A small-molecule ligand and the protein it binds are described below.
Small molecule (SMILES): CC[C@H](C)[C@H](NC(C)=O)C(=O)N1CCC[C@H]1C(=O)N[C@H](CO)Cc1ccccc1

Binding-site contacts:
Ligand atom C contacts residue TRP129 of chain 1.A at 3.6 Å (hydrophobic).
Ligand atom CB contacts residue SER278 of chain 1.A at 2.9 Å.
Ligand atom O contacts residue TRP129 of chain 1.A at 3.4 Å.
Ligand atom CA contacts residue GLU78 of chain 1.A at 3.5 Å.
Ligand atom N contacts residue GLU78 of chain 1.A at 3.0 Å (salt-bridge).
Ligand atom CA contacts residue ASP164 of chain 1.A at 3.3 Å.
Ligand atom CH3 contacts residue ASN102 of chain 1.A at 3.4 Å.
Ligand atom C contacts residue GLU78 of chain 1.A at 3.4 Å.
Ligand atom C contacts residue TRP129 of chain 1.A at 3.8 Å (hydrophobic).
Ligand atom N contacts residue TRP129 of chain 1.A at 3.5 Å.
Ligand atom CA contacts residue GLY130 of chain 1.A at 3.5 Å.
Ligand atom CZ contacts residue ASP179 of chain 1.A at 3.4 Å.
Ligand atom C contacts residue SER278 of chain 1.A at 1.5 Å.
Ligand atom CG1 contacts residue GLY130 of chain 1.A at 3.6 Å.
Ligand atom N contacts residue SER278 of chain 1.A at 2.7 Å (h-bond).
Ligand atom CB contacts residue TRP129 of chain 1.A at 3.6 Å (hydrophobic).
Ligand atom C contacts residue ASP164 of chain 1.A at 3.3 Å.
Ligand atom CH3 contacts residue GLY130 of chain 1.A at 3.7 Å.
Ligand atom O contacts residue ASN102 of chain 1.A at 3.1 Å (h-bond).
Ligand atom CB contacts residue GLU78 of chain 1.A at 3.4 Å.
Ligand atom CE1 contacts residue GLY130 of chain 1.A at 3.5 Å.
Ligand atom CB contacts residue GLY130 of chain 1.A at 3.3 Å.
Ligand atom O contacts residue GLY276 of chain 1.A at 3.2 Å.
Ligand atom N contacts residue GLY130 of chain 1.A at 2.7 Å (h-bond).
Ligand atom O contacts residue GLY130 of chain 1.A at 2.9 Å (h-bond).
Ligand atom CE1 contacts residue ASP179 of chain 1.A at 3.2 Å.
Ligand atom CB contacts residue THR277 of chain 1.A at 3.7 Å.
Ligand atom O contacts residue SER278 of chain 1.A at 2.4 Å (h-bond).
Ligand atom CG contacts residue TRP129 of chain 1.A at 3.7 Å (hydrophobic).
Ligand atom O contacts residue ASP164 of chain 1.A at 2.5 Å (salt-bridge).
Ligand atom N contacts residue SER128 of chain 1.A at 3.0 Å (h-bond).
Ligand atom O contacts residue THR277 of chain 1.A at 3.4 Å (h-bond).
Ligand atom C contacts residue GLY130 of chain 1.A at 3.6 Å.
Ligand atom CA contacts residue SER128 of chain 1.A at 3.6 Å.
Ligand atom CB contacts residue ASP164 of chain 1.A at 3.6 Å.
Ligand atom CZ contacts residue GLY130 of chain 1.A at 3.8 Å.
Ligand atom C contacts residue GLU78 of chain 1.A at 3.4 Å.
Ligand atom O contacts residue TRP129 of chain 1.A at 3.1 Å.
Ligand atom CD contacts residue TRP129 of chain 1.A at 3.6 Å (hydrophobic).
Ligand atom CA contacts residue SER278 of chain 1.A at 2.4 Å.

Sequence of chain 1.A:
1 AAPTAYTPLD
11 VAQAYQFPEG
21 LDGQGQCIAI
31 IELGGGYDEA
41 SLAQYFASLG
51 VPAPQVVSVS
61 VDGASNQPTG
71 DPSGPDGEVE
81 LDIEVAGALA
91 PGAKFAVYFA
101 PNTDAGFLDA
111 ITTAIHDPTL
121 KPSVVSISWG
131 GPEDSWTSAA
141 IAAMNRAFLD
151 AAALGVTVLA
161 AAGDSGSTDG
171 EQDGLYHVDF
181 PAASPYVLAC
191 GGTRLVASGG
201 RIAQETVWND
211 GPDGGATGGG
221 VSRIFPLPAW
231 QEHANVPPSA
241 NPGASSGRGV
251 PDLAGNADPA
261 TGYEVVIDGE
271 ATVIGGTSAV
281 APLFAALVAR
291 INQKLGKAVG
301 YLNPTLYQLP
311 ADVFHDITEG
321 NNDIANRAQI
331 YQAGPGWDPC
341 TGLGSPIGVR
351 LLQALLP